Sequence of chain 2.A:
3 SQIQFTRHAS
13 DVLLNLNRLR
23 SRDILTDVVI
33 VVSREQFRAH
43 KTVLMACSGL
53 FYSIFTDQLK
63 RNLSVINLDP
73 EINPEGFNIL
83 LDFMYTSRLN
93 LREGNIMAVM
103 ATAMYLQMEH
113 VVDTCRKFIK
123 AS

This small molecule binds to this protein.
Small molecule (SMILES): C[C@H]1COCCN1c1cc(NC(=O)Cn2cc(-c3cc(Cl)c(O)c(C(N)=O)c3)c3c(=O)n(C)cnc32)c(Cl)cn1

Sequence of chain 1.A:
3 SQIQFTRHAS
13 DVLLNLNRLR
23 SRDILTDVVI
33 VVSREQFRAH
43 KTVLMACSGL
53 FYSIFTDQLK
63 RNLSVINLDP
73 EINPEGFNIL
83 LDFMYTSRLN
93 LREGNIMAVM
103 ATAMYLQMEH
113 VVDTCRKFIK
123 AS

Binding-site contacts:
Ligand atom C23 contacts residue GLU111 of chain 2.A at 3.6 Å.
Ligand atom C39 contacts residue ASN17 of chain 1.A at 3.6 Å.
Ligand atom C23 contacts residue GLN109 of chain 2.A at 3.5 Å.
Ligand atom O25 contacts residue GLN109 of chain 2.A at 3.5 Å (h-bond).
Ligand atom CL38 contacts residue LEU21 of chain 1.A at 3.6 Å.
Ligand atom N40 contacts residue ARG20 of chain 1.A at 3.3 Å.
Ligand atom C17 contacts residue CYS49 of chain 2.A at 3.5 Å (hydrophobic).
Ligand atom C37 contacts residue TYR54 of chain 2.A at 3.3 Å (hydrophobic).
Ligand atom N22 contacts residue GLN109 of chain 2.A at 3.0 Å (h-bond).
Ligand atom C18 contacts residue GLN109 of chain 2.A at 3.6 Å.
Ligand atom N30 contacts residue VAL113 of chain 2.A at 3.5 Å.
Ligand atom C39 contacts residue ARG20 of chain 1.A at 3.5 Å.
Ligand atom O31 contacts residue HIS112 of chain 2.A at 3.2 Å (h-bond).
Ligand atom CL35 contacts residue HIS10 of chain 1.A at 3.3 Å.
Ligand atom C16 contacts residue ALA48 of chain 2.A at 3.3 Å (hydrophobic).
Ligand atom C24 contacts residue GLN109 of chain 2.A at 3.1 Å.
Ligand atom O25 contacts residue GLU111 of chain 2.A at 3.0 Å (salt-bridge).
Ligand atom CL38 contacts residue MET47 of chain 2.A at 3.3 Å.
Ligand atom C29 contacts residue HIS112 of chain 2.A at 3.5 Å.
Ligand atom C19 contacts residue GLY51 of chain 2.A at 3.5 Å.
Ligand atom N30 contacts residue PHE85 of chain 2.A at 3.6 Å.
Ligand atom CL38 contacts residue TYR54 of chain 2.A at 3.5 Å.
Ligand atom C10 contacts residue TYR54 of chain 2.A at 3.4 Å (hydrophobic).
Ligand atom C16 contacts residue SER50 of chain 2.A at 3.5 Å.
Ligand atom N20 contacts residue GLY51 of chain 2.A at 3.1 Å.
Ligand atom O33 contacts residue HIS10 of chain 1.A at 2.9 Å (h-bond).
Ligand atom C21 contacts residue GLY51 of chain 2.A at 3.6 Å.
Ligand atom O31 contacts residue MET110 of chain 2.A at 3.3 Å.
Ligand atom C21 contacts residue GLN109 of chain 2.A at 3.5 Å.
Ligand atom C14 contacts residue MET47 of chain 2.A at 3.2 Å (hydrophobic).
Ligand atom C10 contacts residue ASN17 of chain 1.A at 3.6 Å.
Ligand atom C16 contacts residue CYS49 of chain 2.A at 3.4 Å (hydrophobic).
Ligand atom C14 contacts residue SER50 of chain 2.A at 3.5 Å.
Ligand atom C36 contacts residue ALA48 of chain 2.A at 3.5 Å (hydrophobic).
Ligand atom N11 contacts residue TYR54 of chain 2.A at 3.3 Å.
Ligand atom CL35 contacts residue ASP13 of chain 1.A at 3.4 Å.
Ligand atom N11 contacts residue MET47 of chain 2.A at 3.1 Å (h-bond).
Ligand atom O31 contacts residue VAL113 of chain 2.A at 3.0 Å (h-bond).
Ligand atom C26 contacts residue CYS49 of chain 2.A at 3.4 Å (hydrophobic).
Ligand atom N30 contacts residue HIS112 of chain 2.A at 3.4 Å.